Binding-site contacts:
Ligand atom O5 contacts residue THR875 of chain 1.B at 3.9 Å.
Ligand atom N2 contacts residue ASN873 of chain 1.B at 2.9 Å (h-bond).
Ligand atom C5 contacts residue ASN873 of chain 1.B at 3.7 Å.
Ligand atom C1 contacts residue THR875 of chain 1.B at 3.7 Å.
Ligand atom C7 contacts residue ASN873 of chain 1.B at 3.3 Å.
Ligand atom C1 contacts residue ASN873 of chain 1.B at 1.4 Å.
Ligand atom O5 contacts residue ASN873 of chain 1.B at 2.4 Å (h-bond).
Ligand atom C5 contacts residue THR875 of chain 1.B at 4.3 Å.
Ligand atom C2 contacts residue ASN873 of chain 1.B at 2.5 Å.
Ligand atom C4 contacts residue ASN873 of chain 1.B at 4.2 Å.
Ligand atom C3 contacts residue ASN873 of chain 1.B at 3.8 Å.
Ligand atom C8 contacts residue ASN873 of chain 1.B at 3.9 Å.
Ligand atom O7 contacts residue ASN873 of chain 1.B at 3.3 Å (h-bond).

Sequence of chain 1.B:
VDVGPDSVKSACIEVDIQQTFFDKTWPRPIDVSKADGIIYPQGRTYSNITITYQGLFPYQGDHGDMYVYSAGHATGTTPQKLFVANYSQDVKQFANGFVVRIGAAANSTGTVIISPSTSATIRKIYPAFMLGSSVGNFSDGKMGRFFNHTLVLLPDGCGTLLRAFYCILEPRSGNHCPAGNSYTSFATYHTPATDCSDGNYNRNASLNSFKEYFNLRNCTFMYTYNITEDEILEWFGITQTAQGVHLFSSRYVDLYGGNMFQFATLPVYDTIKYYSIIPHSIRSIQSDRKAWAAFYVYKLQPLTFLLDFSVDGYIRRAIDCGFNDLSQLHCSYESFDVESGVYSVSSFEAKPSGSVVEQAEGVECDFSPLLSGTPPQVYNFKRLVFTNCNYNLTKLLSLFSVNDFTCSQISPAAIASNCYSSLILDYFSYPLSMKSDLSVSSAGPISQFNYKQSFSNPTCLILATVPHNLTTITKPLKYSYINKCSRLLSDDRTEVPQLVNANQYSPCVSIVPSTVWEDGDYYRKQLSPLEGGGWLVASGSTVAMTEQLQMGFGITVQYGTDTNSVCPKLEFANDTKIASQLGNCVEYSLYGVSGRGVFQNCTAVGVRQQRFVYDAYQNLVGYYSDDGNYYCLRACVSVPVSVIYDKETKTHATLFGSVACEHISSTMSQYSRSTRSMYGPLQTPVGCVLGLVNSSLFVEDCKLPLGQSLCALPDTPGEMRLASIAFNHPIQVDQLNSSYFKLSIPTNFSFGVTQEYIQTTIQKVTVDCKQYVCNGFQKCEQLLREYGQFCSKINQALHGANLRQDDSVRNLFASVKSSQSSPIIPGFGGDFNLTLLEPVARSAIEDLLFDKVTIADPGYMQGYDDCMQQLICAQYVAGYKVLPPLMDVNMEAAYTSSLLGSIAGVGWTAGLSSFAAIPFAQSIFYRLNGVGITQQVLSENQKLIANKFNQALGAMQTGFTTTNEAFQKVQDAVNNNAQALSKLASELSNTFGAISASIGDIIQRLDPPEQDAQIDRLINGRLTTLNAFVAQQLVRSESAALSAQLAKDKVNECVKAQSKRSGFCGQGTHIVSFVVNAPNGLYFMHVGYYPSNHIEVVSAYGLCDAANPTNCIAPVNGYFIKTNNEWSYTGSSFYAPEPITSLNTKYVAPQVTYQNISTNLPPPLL

A small-molecule ligand and the protein it binds are described below.
Small molecule (SMILES): CC(=O)N[C@@H]1[C@@H](O)[C@H](O)[C@@H](CO)O[C@H]1O